Binding-site contacts:
Ligand atom CA contacts residue LEU64 of chain 2.C at 4.3 Å (hydrophobic).
Ligand atom N contacts residue LEU64 of chain 2.C at 4.5 Å.

Sequence of chain 2.C:
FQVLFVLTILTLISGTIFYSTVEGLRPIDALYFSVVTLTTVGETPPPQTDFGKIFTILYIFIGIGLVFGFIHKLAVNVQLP

This small molecule binds to this protein.
Small molecule (SMILES): NCC(=O)O